Binding-site contacts:
Ligand atom F2 contacts residue ASN235 of chain 2.A at 2.8 Å.
Ligand atom C2 contacts residue DNF1 of chain 2.C at 3.2 Å.
Ligand atom C4 contacts residue TRP500 of chain 2.A at 3.8 Å (hydrophobic).
Ligand atom F2 contacts residue HIS190 of chain 2.A at 3.0 Å.
Ligand atom C1 contacts residue GLU236 of chain 2.A at 3.1 Å.
Ligand atom C1 contacts residue TYR379 of chain 2.A at 3.5 Å (hydrophobic).
Ligand atom C5 contacts residue GLU452 of chain 2.A at 3.2 Å.
Ligand atom C5 contacts residue DNF1 of chain 2.C at 3.6 Å.
Ligand atom C4 contacts residue GLU507 of chain 2.A at 3.5 Å.
Ligand atom C3 contacts residue GLN88 of chain 2.A at 3.6 Å.
Ligand atom O5 contacts residue GLU236 of chain 2.A at 3.8 Å.
Ligand atom O3 contacts residue GLN88 of chain 2.A at 2.6 Å (h-bond).
Ligand atom O3 contacts residue HIS190 of chain 2.A at 3.0 Å.
Ligand atom O4 contacts residue GLU507 of chain 2.A at 2.5 Å (salt-bridge).
Ligand atom C4 contacts residue TRP508 of chain 2.A at 3.7 Å (hydrophobic).
Ligand atom C6 contacts residue TYR379 of chain 2.A at 3.5 Å (hydrophobic).
Ligand atom C3 contacts residue TRP500 of chain 2.A at 3.6 Å (hydrophobic).
Ligand atom C2 contacts residue GLU452 of chain 2.A at 2.8 Å.
Ligand atom C6 contacts residue GLU507 of chain 2.A at 3.4 Å.
Ligand atom O4 contacts residue TRP508 of chain 2.A at 3.6 Å.
Ligand atom O4 contacts residue GLN88 of chain 2.A at 2.9 Å (h-bond).
Ligand atom C3 contacts residue GLU452 of chain 2.A at 3.4 Å.
Ligand atom O4 contacts residue TRP500 of chain 2.A at 3.3 Å (h-bond).
Ligand atom O5 contacts residue GLU452 of chain 2.A at 2.6 Å (salt-bridge).
Ligand atom C6 contacts residue PHE516 of chain 2.A at 3.6 Å (hydrophobic).
Ligand atom O3 contacts residue TRP508 of chain 2.A at 2.9 Å (h-bond).
Ligand atom O6 contacts residue DNF1 of chain 2.C at 3.2 Å (h-bond).
Ligand atom C2 contacts residue HIS190 of chain 2.A at 3.8 Å.
Ligand atom C5 contacts residue TYR379 of chain 2.A at 3.2 Å (hydrophobic).
Ligand atom F2 contacts residue GLU452 of chain 2.A at 2.6 Å.
Ligand atom O5 contacts residue TYR379 of chain 2.A at 3.0 Å (h-bond).
Ligand atom C4 contacts residue DNF1 of chain 2.C at 3.5 Å.
Ligand atom O6 contacts residue TRP424 of chain 2.A at 3.6 Å.
Ligand atom C3 contacts residue TRP508 of chain 2.A at 3.8 Å (hydrophobic).
Ligand atom C1 contacts residue DNF1 of chain 2.C at 3.1 Å.
Ligand atom C2 contacts residue GLU236 of chain 2.A at 3.5 Å.
Ligand atom C5 contacts residue TRP500 of chain 2.A at 3.6 Å (hydrophobic).
Ligand atom O6 contacts residue GLU507 of chain 2.A at 2.7 Å (salt-bridge).
Ligand atom C1 contacts residue GLU452 of chain 2.A at 1.8 Å.
Ligand atom O5 contacts residue DNF1 of chain 2.C at 2.8 Å (h-bond).

Sequence of chain 2.A:
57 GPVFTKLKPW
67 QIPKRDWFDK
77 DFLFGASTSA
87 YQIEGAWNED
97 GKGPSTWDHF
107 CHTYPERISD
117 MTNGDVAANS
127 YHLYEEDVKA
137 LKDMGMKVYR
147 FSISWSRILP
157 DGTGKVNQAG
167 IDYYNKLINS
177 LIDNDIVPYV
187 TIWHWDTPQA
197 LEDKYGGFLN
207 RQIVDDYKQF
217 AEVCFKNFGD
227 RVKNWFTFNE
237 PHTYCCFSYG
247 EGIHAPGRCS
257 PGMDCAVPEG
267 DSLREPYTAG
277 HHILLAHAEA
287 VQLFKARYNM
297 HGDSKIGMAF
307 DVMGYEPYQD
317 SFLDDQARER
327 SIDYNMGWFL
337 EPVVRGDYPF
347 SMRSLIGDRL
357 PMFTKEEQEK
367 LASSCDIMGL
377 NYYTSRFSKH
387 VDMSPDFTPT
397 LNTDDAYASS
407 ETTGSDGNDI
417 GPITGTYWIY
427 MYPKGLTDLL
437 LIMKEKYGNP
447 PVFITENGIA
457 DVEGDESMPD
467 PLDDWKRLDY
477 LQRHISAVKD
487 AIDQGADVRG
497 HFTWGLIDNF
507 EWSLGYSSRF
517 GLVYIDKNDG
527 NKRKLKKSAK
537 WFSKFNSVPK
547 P

The small molecule below binds the protein below.
Small molecule (SMILES): OC[C@H]1O[C@H](O)[C@H](F)[C@@H](O)[C@@H]1O